The protein below binds the small molecule below.
Small molecule (SMILES): CCCCCC[C@H]1C(=O)O[C@H](C)[C@H](NC(=O)c2cccc(NC=O)c2O)C(=O)O[C@@H](C)[C@@H]1OC(=O)[C@@H](C)CC

Sequence of chain 1.D:
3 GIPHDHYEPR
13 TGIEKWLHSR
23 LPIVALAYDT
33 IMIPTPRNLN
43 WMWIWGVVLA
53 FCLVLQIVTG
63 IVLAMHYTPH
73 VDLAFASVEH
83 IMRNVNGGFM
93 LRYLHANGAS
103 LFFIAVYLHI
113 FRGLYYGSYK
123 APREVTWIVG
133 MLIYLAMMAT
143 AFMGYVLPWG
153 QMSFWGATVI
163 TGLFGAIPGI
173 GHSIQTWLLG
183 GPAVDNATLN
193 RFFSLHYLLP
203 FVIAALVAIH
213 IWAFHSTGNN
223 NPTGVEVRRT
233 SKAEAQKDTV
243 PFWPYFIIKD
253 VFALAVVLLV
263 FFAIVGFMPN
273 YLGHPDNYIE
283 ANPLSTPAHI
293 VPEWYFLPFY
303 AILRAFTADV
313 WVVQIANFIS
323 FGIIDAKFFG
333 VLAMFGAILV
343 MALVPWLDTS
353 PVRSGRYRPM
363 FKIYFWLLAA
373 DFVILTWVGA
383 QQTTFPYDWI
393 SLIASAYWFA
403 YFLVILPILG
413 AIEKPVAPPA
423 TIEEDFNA

Binding-site contacts:
Ligand atom O9 contacts residue ILE213 of chain 1.D at 2.9 Å.
Ligand atom C10 contacts residue PHE244 of chain 1.D at 3.6 Å (hydrophobic).
Ligand atom C11 contacts residue ASP252 of chain 1.D at 3.6 Å.
Ligand atom N1 contacts residue TRP45 of chain 1.D at 3.3 Å (h-bond).
Ligand atom C3 contacts residue LEU41 of chain 1.D at 3.7 Å (hydrophobic).
Ligand atom C4 contacts residue ASN221 of chain 1.D at 3.5 Å.
Ligand atom C28 contacts residue ALA206 of chain 1.D at 3.7 Å (hydrophobic).
Ligand atom C7 contacts residue ASP252 of chain 1.D at 3.4 Å.
Ligand atom O7 contacts residue VAL49 of chain 1.D at 3.1 Å.
Ligand atom N2 contacts residue PHE244 of chain 1.D at 3.6 Å.
Ligand atom C5 contacts residue HEM1 of chain 1.W at 3.5 Å.
Ligand atom C11 contacts residue PHE244 of chain 1.D at 3.5 Å (hydrophobic).
Ligand atom O1 contacts residue LEU41 of chain 1.D at 3.6 Å.
Ligand atom N2 contacts residue HEM1 of chain 1.W at 3.7 Å.
Ligand atom O7 contacts residue HEM1 of chain 1.W at 3.3 Å.
Ligand atom C6 contacts residue HEM1 of chain 1.W at 3.5 Å.
Ligand atom O1 contacts residue TRP45 of chain 1.D at 3.4 Å.
Ligand atom C2 contacts residue TRP45 of chain 1.D at 3.6 Å (hydrophobic).
Ligand atom C11 contacts residue VAL49 of chain 1.D at 3.5 Å (hydrophobic).
Ligand atom O9 contacts residue VAL209 of chain 1.D at 3.6 Å.
Ligand atom O1 contacts residue PHE248 of chain 1.D at 3.6 Å.
Ligand atom C17 contacts residue HEM1 of chain 1.W at 3.3 Å.
Ligand atom O2 contacts residue ASP252 of chain 1.D at 2.3 Å (salt-bridge).
Ligand atom C8 contacts residue PHE244 of chain 1.D at 3.6 Å (hydrophobic).
Ligand atom C14 contacts residue ILE213 of chain 1.D at 3.6 Å (hydrophobic).
Ligand atom C6 contacts residue PHE244 of chain 1.D at 3.6 Å (hydrophobic).
Ligand atom C4 contacts residue HEM1 of chain 1.W at 3.7 Å.
Ligand atom C7 contacts residue HEM1 of chain 1.W at 3.8 Å.
Ligand atom O2 contacts residue PHE244 of chain 1.D at 3.7 Å.
Ligand atom C16 contacts residue ALA52 of chain 1.D at 3.3 Å (hydrophobic).
Ligand atom C16 contacts residue ILE213 of chain 1.D at 3.8 Å (hydrophobic).
Ligand atom C1 contacts residue TRP45 of chain 1.D at 3.4 Å (hydrophobic).
Ligand atom O7 contacts residue ALA52 of chain 1.D at 3.7 Å.
Ligand atom O2 contacts residue VAL49 of chain 1.D at 3.2 Å.
Ligand atom C7 contacts residue PHE244 of chain 1.D at 3.5 Å (hydrophobic).
Ligand atom O6 contacts residue HEM1 of chain 1.W at 3.6 Å.
Ligand atom C1 contacts residue ASP252 of chain 1.D at 3.0 Å.
Ligand atom O3 contacts residue PHE216 of chain 1.D at 3.7 Å.
Ligand atom C5 contacts residue ASN221 of chain 1.D at 3.5 Å.
Ligand atom N1 contacts residue ASP252 of chain 1.D at 2.7 Å (salt-bridge).